A small-molecule ligand and the protein it binds are described below.
Small molecule (SMILES): CC(=O)N[C@H]1[C@H]([C@H](O)[C@H](O)CO)O[C@@](O)(C(=O)O)C[C@@H]1O

Sequence of chain 1.K:
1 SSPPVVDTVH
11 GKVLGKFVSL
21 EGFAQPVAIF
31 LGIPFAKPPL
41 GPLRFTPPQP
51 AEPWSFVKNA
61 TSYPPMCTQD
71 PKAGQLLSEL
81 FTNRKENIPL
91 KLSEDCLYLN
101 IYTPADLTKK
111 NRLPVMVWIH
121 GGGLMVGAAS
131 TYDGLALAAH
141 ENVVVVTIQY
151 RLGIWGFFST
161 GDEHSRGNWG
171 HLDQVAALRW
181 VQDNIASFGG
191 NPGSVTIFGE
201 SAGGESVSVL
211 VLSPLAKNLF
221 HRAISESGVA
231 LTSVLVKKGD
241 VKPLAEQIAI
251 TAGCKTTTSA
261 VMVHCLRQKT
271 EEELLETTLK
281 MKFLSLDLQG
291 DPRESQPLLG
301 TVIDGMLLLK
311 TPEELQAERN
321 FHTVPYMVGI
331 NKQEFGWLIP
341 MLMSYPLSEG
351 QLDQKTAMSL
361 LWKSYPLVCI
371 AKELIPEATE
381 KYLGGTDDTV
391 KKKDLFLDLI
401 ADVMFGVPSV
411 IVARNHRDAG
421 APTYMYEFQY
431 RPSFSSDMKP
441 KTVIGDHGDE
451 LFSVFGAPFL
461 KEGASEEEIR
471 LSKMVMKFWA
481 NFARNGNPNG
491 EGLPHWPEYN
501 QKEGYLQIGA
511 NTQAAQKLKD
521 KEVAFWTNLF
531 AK

Binding-site contacts:
Ligand atom O6 contacts residue LYS242 of chain 1.K at 4.2 Å.
Ligand atom O9 contacts residue SER62 of chain 1.J at 3.6 Å (h-bond).
Ligand atom O7 contacts residue LYS58 of chain 1.J at 4.2 Å.
Ligand atom C11 contacts residue THR257 of chain 1.K at 3.0 Å.
Ligand atom C2 contacts residue ASN59 of chain 1.J at 4.3 Å.
Ligand atom C6 contacts residue LYS242 of chain 1.K at 4.3 Å.
Ligand atom C1 contacts residue ASN59 of chain 1.J at 3.9 Å.
Ligand atom O1B contacts residue ASN59 of chain 1.J at 3.8 Å.
Ligand atom O1A contacts residue NAG1 of chain 1.OB at 3.1 Å (h-bond).
Ligand atom C10 contacts residue THR258 of chain 1.K at 3.9 Å.
Ligand atom O2 contacts residue SER62 of chain 1.J at 3.2 Å (h-bond).
Ligand atom C9 contacts residue GLY32 of chain 1.J at 3.0 Å.
Ligand atom O6 contacts residue ASN59 of chain 1.J at 4.2 Å.
Ligand atom O1A contacts residue SER62 of chain 1.J at 4.1 Å.
Ligand atom C5 contacts residue LYS242 of chain 1.K at 4.0 Å.
Ligand atom C7 contacts residue ASN59 of chain 1.J at 4.3 Å.
Ligand atom N5 contacts residue LYS242 of chain 1.K at 4.2 Å.
Ligand atom O10 contacts residue THR258 of chain 1.K at 4.0 Å.
Ligand atom O4 contacts residue LYS242 of chain 1.K at 3.6 Å (salt-bridge).
Ligand atom O9 contacts residue ALA60 of chain 1.J at 4.2 Å.
Ligand atom C2 contacts residue SER62 of chain 1.J at 4.4 Å.
Ligand atom O7 contacts residue ASN59 of chain 1.J at 3.0 Å (h-bond).
Ligand atom C10 contacts residue THR257 of chain 1.K at 4.3 Å.
Ligand atom C9 contacts residue LYS58 of chain 1.J at 4.3 Å.
Ligand atom O1A contacts residue THR61 of chain 1.J at 3.3 Å (h-bond).
Ligand atom O1A contacts residue ASN59 of chain 1.J at 3.7 Å.
Ligand atom O9 contacts residue GLY32 of chain 1.J at 3.5 Å (h-bond).
Ligand atom C8 contacts residue GLY32 of chain 1.J at 4.3 Å.
Ligand atom C11 contacts residue THR258 of chain 1.K at 3.3 Å.
Ligand atom C1 contacts residue NAG1 of chain 1.OB at 3.3 Å.
Ligand atom O7 contacts residue ALA60 of chain 1.J at 4.0 Å.
Ligand atom C9 contacts residue LEU31 of chain 1.J at 4.3 Å (hydrophobic).
Ligand atom O9 contacts residue LEU31 of chain 1.J at 3.2 Å (h-bond).
Ligand atom C4 contacts residue LYS242 of chain 1.K at 3.0 Å.
Ligand atom C1 contacts residue THR61 of chain 1.J at 4.4 Å.
Ligand atom O2 contacts residue ASN59 of chain 1.J at 3.9 Å.
Ligand atom C3 contacts residue LYS242 of chain 1.K at 3.8 Å.
Ligand atom O8 contacts residue TYR98 of chain 1.J at 4.3 Å.
Ligand atom O2 contacts residue THR61 of chain 1.J at 4.2 Å.
Ligand atom O1B contacts residue NAG1 of chain 1.OB at 3.0 Å.

Sequence of chain 1.J:
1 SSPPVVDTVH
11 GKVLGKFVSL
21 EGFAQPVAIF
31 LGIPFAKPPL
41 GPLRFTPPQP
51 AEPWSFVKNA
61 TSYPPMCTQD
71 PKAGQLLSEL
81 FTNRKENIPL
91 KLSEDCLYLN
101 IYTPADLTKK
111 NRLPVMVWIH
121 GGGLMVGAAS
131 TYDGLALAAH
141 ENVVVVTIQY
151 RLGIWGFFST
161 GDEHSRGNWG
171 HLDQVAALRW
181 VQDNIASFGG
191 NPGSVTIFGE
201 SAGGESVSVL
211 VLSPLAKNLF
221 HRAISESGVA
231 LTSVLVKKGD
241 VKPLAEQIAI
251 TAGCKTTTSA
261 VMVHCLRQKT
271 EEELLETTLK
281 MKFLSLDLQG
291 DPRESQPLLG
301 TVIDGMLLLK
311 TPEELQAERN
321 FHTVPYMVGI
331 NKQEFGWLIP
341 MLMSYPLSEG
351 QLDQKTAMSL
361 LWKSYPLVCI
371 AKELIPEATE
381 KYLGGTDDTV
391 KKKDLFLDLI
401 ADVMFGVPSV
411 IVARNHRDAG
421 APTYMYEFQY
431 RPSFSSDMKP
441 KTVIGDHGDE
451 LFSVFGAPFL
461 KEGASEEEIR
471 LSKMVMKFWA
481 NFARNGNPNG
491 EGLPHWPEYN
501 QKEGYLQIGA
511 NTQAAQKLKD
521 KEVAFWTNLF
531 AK